Binding-site contacts:
Ligand atom O24 contacts residue PHE26 of chain 1.A at 3.6 Å.
Ligand atom O24 contacts residue LEU27 of chain 1.A at 3.7 Å.
Ligand atom C9 contacts residue GLY68 of chain 1.A at 4.0 Å.
Ligand atom C15 contacts residue LEU320 of chain 1.A at 3.6 Å (hydrophobic).
Ligand atom C4 contacts residue LEU320 of chain 1.A at 3.8 Å (hydrophobic).
Ligand atom C6 contacts residue PRO138 of chain 1.A at 3.5 Å (hydrophobic).
Ligand atom O27 contacts residue GLY67 of chain 1.A at 3.6 Å.
Ligand atom C2 contacts residue ILE142 of chain 1.A at 3.9 Å (hydrophobic).
Ligand atom O23 contacts residue PHE26 of chain 1.A at 2.2 Å (h-bond).
Ligand atom C17 contacts residue LEU27 of chain 1.A at 3.8 Å (hydrophobic).
Ligand atom O27 contacts residue GLY68 of chain 1.A at 2.6 Å (h-bond).
Ligand atom C1 contacts residue PRO138 of chain 1.A at 3.2 Å (hydrophobic).
Ligand atom C17 contacts residue PHE26 of chain 1.A at 3.8 Å (hydrophobic).
Ligand atom C3 contacts residue ILE70 of chain 1.A at 3.9 Å (hydrophobic).
Ligand atom O29 contacts residue VAL319 of chain 1.A at 3.7 Å.
Ligand atom C19 contacts residue ALA29 of chain 1.A at 3.9 Å (hydrophobic).
Ligand atom C6 contacts residue ILE142 of chain 1.A at 3.6 Å (hydrophobic).
Ligand atom C18 contacts residue PHE26 of chain 1.A at 3.2 Å (hydrophobic).
Ligand atom C9 contacts residue ILE70 of chain 1.A at 3.8 Å (hydrophobic).
Ligand atom C1 contacts residue ILE142 of chain 1.A at 3.5 Å (hydrophobic).
Ligand atom C2 contacts residue PRO138 of chain 1.A at 3.7 Å (hydrophobic).
Ligand atom O30 contacts residue ILE70 of chain 1.A at 3.6 Å.
Ligand atom C10 contacts residue ALA66 of chain 1.A at 3.7 Å (hydrophobic).
Ligand atom C10 contacts residue GLY68 of chain 1.A at 3.7 Å.
Ligand atom O13 contacts residue ILE70 of chain 1.A at 3.5 Å.
Ligand atom C18 contacts residue ALA29 of chain 1.A at 3.9 Å (hydrophobic).
Ligand atom O30 contacts residue GLU139 of chain 1.A at 3.8 Å.
Ligand atom C11 contacts residue LEU320 of chain 1.A at 3.8 Å (hydrophobic).
Ligand atom O30 contacts residue ILE142 of chain 1.A at 3.7 Å.
Ligand atom O23 contacts residue ALA29 of chain 1.A at 3.0 Å.
Ligand atom O13 contacts residue GLY68 of chain 1.A at 3.3 Å (h-bond).
Ligand atom C14 contacts residue LEU320 of chain 1.A at 3.9 Å (hydrophobic).
Ligand atom O29 contacts residue PRO138 of chain 1.A at 3.5 Å.
Ligand atom C2 contacts residue ILE70 of chain 1.A at 3.9 Å (hydrophobic).
Ligand atom O29 contacts residue ILE142 of chain 1.A at 3.6 Å.
Ligand atom C9 contacts residue ALA66 of chain 1.A at 4.0 Å (hydrophobic).
Ligand atom C11 contacts residue ALA66 of chain 1.A at 3.9 Å (hydrophobic).
Ligand atom O12 contacts residue LEU320 of chain 1.A at 3.3 Å.
Ligand atom O13 contacts residue HIU1 of chain 1.C at 3.0 Å.
Ligand atom C16 contacts residue LEU27 of chain 1.A at 3.8 Å (hydrophobic).

The protein below binds the small molecule below.
Small molecule (SMILES): O=c1c(O)c(-c2ccc(O)c(O)c2)oc2cc(O)cc(O)c12

Sequence of chain 1.A:
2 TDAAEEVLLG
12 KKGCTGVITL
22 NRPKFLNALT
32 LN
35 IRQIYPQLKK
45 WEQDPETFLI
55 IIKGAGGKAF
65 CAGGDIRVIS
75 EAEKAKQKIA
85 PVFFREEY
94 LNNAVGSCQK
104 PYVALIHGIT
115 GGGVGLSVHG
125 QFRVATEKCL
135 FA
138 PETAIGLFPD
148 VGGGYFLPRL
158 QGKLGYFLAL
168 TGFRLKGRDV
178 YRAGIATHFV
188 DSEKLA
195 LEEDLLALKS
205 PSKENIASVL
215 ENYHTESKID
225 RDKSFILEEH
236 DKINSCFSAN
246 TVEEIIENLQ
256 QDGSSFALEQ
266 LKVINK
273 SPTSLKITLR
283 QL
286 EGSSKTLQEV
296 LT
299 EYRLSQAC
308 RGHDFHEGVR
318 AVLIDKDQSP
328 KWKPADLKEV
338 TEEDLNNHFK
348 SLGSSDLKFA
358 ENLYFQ